Sequence of chain 1.D:
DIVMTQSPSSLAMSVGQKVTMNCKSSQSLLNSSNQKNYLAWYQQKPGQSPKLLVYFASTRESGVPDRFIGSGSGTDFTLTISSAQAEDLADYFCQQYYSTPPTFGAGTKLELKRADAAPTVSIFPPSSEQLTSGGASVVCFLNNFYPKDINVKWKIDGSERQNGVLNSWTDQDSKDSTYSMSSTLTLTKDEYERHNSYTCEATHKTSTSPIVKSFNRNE

Binding-site contacts:
Ligand atom CA contacts residue ASN53 of chain 1.E at 3.5 Å.
Ligand atom N contacts residue ASN53 of chain 1.E at 2.7 Å (h-bond).
Ligand atom N contacts residue GLN103 of chain 1.E at 2.5 Å (h-bond).
Ligand atom OE1 contacts residue GLY55 of chain 1.E at 3.6 Å (h-bond).
Ligand atom CA contacts residue GLN103 of chain 1.E at 3.4 Å.
Ligand atom OE1 contacts residue GLY54 of chain 1.E at 3.1 Å.
Ligand atom O contacts residue ALA104 of chain 1.E at 3.1 Å.
Ligand atom OE1 contacts residue SER56 of chain 1.E at 2.9 Å (h-bond).
Ligand atom O contacts residue TYR57 of chain 1.E at 3.5 Å.
Ligand atom CD1 contacts residue GLY102 of chain 1.E at 3.3 Å.
Ligand atom CD1 contacts residue GLN103 of chain 1.E at 3.5 Å.
Ligand atom CD contacts residue TYR59 of chain 1.E at 3.5 Å (hydrophobic).
Ligand atom O contacts residue SER52 of chain 1.E at 3.3 Å.
Ligand atom OE2 contacts residue TYR57 of chain 1.E at 3.3 Å.
Ligand atom N contacts residue TYR59 of chain 1.E at 3.3 Å (h-bond).
Ligand atom CD contacts residue SER56 of chain 1.E at 3.3 Å.
Ligand atom CG2 contacts residue A2G1 of chain 1.H at 2.7 Å.
Ligand atom CA contacts residue GLN103 of chain 1.E at 3.3 Å.
Ligand atom CG contacts residue ASN53 of chain 1.E at 3.3 Å.
Ligand atom CB contacts residue A2G1 of chain 1.H at 2.5 Å.
Ligand atom OE2 contacts residue SER56 of chain 1.E at 3.0 Å (h-bond).
Ligand atom O contacts residue GLY105 of chain 1.E at 2.8 Å (h-bond).
Ligand atom C contacts residue TYR59 of chain 1.E at 3.1 Å (hydrophobic).
Ligand atom C contacts residue GLN103 of chain 1.E at 3.3 Å.
Ligand atom CG2 contacts residue TYR57 of chain 1.E at 3.4 Å (hydrophobic).
Ligand atom CB contacts residue GLN103 of chain 1.E at 3.5 Å.
Ligand atom O contacts residue TYR59 of chain 1.E at 2.4 Å (h-bond).
Ligand atom O contacts residue ASN53 of chain 1.E at 3.5 Å (h-bond).
Ligand atom C contacts residue ASN53 of chain 1.E at 3.5 Å.
Ligand atom C contacts residue TYR59 of chain 1.E at 3.5 Å (hydrophobic).
Ligand atom OG1 contacts residue A2G1 of chain 1.H at 1.5 Å.
Ligand atom NH1 contacts residue THR100 of chain 1.D at 2.7 Å (h-bond).
Ligand atom NE contacts residue GLY105 of chain 1.E at 3.4 Å.
Ligand atom O contacts residue ALA33 of chain 1.E at 3.4 Å.
Ligand atom O contacts residue GLN103 of chain 1.E at 3.5 Å.
Ligand atom O contacts residue ASN53 of chain 1.E at 2.5 Å (h-bond).
Ligand atom O contacts residue GLN103 of chain 1.E at 2.8 Å (h-bond).
Ligand atom CA contacts residue ASN53 of chain 1.E at 3.5 Å.
Ligand atom NE contacts residue TYR59 of chain 1.E at 3.4 Å.
Ligand atom CD contacts residue GLY105 of chain 1.E at 3.2 Å.

This small molecule binds to this protein.
Small molecule (SMILES): CC[C@H](C)[C@H](NC(=O)CNC(=O)[C@@H](NC(=O)[C@@H](N)C(C)C)[C@@H](C)O)C(=O)N[C@@H](CCCN=C(N)N)C(=O)N[C@H](C(=O)N[C@@H](CCC(=O)O)C(=O)N[C@H](C=O)CC(=O)O)[C@@H](C)CC

Sequence of chain 1.E:
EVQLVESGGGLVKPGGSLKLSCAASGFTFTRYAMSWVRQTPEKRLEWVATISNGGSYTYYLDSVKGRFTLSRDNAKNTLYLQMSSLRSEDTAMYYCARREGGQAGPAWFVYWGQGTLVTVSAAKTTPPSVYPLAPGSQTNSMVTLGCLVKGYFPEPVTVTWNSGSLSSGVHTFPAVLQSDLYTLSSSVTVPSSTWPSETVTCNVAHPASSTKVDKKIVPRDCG